Sequence of chain 1.C:
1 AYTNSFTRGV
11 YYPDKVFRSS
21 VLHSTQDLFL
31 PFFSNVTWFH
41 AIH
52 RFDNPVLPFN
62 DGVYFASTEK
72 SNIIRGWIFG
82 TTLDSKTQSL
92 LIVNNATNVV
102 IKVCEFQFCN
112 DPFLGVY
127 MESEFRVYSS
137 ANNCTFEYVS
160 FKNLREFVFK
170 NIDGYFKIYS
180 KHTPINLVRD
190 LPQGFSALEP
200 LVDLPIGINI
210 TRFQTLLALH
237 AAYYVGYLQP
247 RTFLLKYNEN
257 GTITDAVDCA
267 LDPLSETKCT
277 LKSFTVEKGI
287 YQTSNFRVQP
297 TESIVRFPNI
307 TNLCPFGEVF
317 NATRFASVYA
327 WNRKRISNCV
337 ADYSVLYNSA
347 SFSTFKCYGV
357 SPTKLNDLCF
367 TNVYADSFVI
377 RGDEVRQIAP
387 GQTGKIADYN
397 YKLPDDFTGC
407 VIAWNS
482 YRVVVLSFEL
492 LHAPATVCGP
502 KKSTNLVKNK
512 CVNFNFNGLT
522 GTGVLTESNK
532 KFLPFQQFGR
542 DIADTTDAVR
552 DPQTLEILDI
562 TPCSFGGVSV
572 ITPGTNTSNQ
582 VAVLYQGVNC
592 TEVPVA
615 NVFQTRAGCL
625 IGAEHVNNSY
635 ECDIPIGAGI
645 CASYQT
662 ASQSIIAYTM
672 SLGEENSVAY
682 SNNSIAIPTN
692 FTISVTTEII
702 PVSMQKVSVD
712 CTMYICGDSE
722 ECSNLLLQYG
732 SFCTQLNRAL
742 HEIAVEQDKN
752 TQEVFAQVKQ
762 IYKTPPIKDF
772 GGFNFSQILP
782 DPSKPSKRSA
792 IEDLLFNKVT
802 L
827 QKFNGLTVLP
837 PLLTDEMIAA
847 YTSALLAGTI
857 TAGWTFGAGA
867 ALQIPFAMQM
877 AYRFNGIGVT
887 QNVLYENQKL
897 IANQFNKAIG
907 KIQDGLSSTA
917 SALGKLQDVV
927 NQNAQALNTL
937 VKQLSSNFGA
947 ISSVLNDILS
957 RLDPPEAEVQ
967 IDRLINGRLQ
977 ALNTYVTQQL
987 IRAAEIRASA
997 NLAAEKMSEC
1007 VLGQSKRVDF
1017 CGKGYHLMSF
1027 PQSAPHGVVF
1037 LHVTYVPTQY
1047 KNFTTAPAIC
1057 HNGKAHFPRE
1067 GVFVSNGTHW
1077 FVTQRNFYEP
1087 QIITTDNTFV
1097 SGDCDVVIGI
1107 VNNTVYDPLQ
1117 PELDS

Binding-site contacts:
Ligand atom O7 contacts residue SER345 of chain 1.C at 3.5 Å (h-bond).
Ligand atom O7 contacts residue ALA346 of chain 1.C at 4.0 Å.
Ligand atom O5 contacts residue ASN317 of chain 1.C at 2.4 Å (h-bond).
Ligand atom C3 contacts residue ASN317 of chain 1.C at 3.8 Å.
Ligand atom O7 contacts residue ASN317 of chain 1.C at 3.0 Å (h-bond).
Ligand atom C4 contacts residue ASN317 of chain 1.C at 4.2 Å.
Ligand atom C8 contacts residue ASN317 of chain 1.C at 4.3 Å.
Ligand atom C8 contacts residue SER347 of chain 1.C at 3.6 Å.
Ligand atom C1 contacts residue ASN317 of chain 1.C at 1.4 Å.
Ligand atom O5 contacts residue GLY313 of chain 1.C at 4.3 Å.
Ligand atom C6 contacts residue GLY313 of chain 1.C at 4.0 Å.
Ligand atom C5 contacts residue ASN317 of chain 1.C at 3.7 Å.
Ligand atom C2 contacts residue ASN317 of chain 1.C at 2.5 Å.
Ligand atom C7 contacts residue ASN317 of chain 1.C at 3.1 Å.
Ligand atom N2 contacts residue ASN317 of chain 1.C at 2.9 Å (h-bond).

A protein and the small-molecule ligand that binds it are described below.
Small molecule (SMILES): CC(=O)N[C@@H]1[C@@H](O)[C@H](O)[C@@H](CO)O[C@H]1O